The small molecule below binds the protein below.
Small molecule (SMILES): CC(=O)N[C@@H]1[C@@H](O)[C@H](O)[C@@H](CO)O[C@H]1O

Sequence of chain 2.A:
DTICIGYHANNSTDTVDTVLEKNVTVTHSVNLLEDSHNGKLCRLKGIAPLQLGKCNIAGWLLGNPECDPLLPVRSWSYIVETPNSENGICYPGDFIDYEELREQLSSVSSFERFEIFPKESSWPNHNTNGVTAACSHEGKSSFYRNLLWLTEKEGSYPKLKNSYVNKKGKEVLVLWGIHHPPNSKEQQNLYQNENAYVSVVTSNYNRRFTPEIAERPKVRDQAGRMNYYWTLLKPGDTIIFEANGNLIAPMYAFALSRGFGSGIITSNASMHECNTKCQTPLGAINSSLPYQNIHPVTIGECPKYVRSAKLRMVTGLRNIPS

Binding-site contacts:
Ligand atom C8 contacts residue ASN275 of chain 2.A at 4.0 Å.
Ligand atom O5 contacts residue ASN286 of chain 2.A at 2.3 Å (h-bond).
Ligand atom C5 contacts residue ASN286 of chain 2.A at 3.6 Å.
Ligand atom C1 contacts residue ASN286 of chain 2.A at 1.4 Å.
Ligand atom C3 contacts residue ASN286 of chain 2.A at 3.8 Å.
Ligand atom O7 contacts residue ASN286 of chain 2.A at 3.5 Å (h-bond).
Ligand atom C7 contacts residue ASN286 of chain 2.A at 3.5 Å.
Ligand atom C4 contacts residue ASN286 of chain 2.A at 4.2 Å.
Ligand atom C2 contacts residue ASN286 of chain 2.A at 2.5 Å.
Ligand atom N2 contacts residue ASN286 of chain 2.A at 3.0 Å (h-bond).